The protein below binds the small molecule below.
Small molecule (SMILES): C[N+](C)(C)C[C@H](O)CC(=O)O

Sequence of chain 1.A:
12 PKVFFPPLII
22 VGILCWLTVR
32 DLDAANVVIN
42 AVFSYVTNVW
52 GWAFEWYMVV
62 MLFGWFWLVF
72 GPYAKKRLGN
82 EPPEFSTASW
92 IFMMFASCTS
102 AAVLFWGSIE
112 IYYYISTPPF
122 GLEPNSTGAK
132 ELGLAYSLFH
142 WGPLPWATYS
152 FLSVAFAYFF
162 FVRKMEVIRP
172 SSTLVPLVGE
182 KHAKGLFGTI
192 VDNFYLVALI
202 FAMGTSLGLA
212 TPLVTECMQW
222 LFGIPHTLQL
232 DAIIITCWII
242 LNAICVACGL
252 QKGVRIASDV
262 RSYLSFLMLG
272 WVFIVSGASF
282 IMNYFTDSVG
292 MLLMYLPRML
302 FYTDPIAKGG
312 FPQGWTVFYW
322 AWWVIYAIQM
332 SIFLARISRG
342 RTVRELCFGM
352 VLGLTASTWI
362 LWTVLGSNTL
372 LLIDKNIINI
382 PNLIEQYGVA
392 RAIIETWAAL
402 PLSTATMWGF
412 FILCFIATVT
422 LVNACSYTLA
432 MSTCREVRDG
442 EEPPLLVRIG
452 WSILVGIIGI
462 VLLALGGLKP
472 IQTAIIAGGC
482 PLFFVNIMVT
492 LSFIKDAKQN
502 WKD

Binding-site contacts:
Ligand atom O3 contacts residue GLY311 of chain 1.A at 4.0 Å.
Ligand atom C5A contacts residue TYR114 of chain 1.A at 4.3 Å (hydrophobic).
Ligand atom C5C contacts residue TRP316 of chain 1.A at 2.5 Å (hydrophobic).
Ligand atom C5A contacts residue TRP316 of chain 1.A at 4.2 Å (hydrophobic).
Ligand atom C2 contacts residue GLY311 of chain 1.A at 3.6 Å.
Ligand atom N5 contacts residue TRP316 of chain 1.A at 3.9 Å.
Ligand atom C5B contacts residue TYR114 of chain 1.A at 3.5 Å (hydrophobic).
Ligand atom O3 contacts residue TRP316 of chain 1.A at 3.8 Å.
Ligand atom N5 contacts residue TYR114 of chain 1.A at 4.3 Å.
Ligand atom O3 contacts residue PHE312 of chain 1.A at 3.8 Å.
Ligand atom C5C contacts residue TYR114 of chain 1.A at 4.4 Å (hydrophobic).
Ligand atom O3 contacts residue GLY315 of chain 1.A at 4.4 Å.
Ligand atom C1 contacts residue GLY310 of chain 1.A at 4.3 Å.
Ligand atom C3 contacts residue GLY311 of chain 1.A at 4.4 Å.
Ligand atom O1B contacts residue GLY310 of chain 1.A at 3.3 Å (h-bond).